Binding-site contacts:
Ligand atom CAB contacts residue TYR157 of chain 1.K at 3.7 Å (hydrophobic).
Ligand atom OAH contacts residue FMN1 of chain 1.AA at 4.3 Å.
Ligand atom CAG contacts residue TYR157 of chain 1.K at 3.8 Å (hydrophobic).
Ligand atom OAE contacts residue GLU128 of chain 1.H at 2.5 Å (salt-bridge).
Ligand atom OAD contacts residue ALA129 of chain 1.H at 3.7 Å.
Ligand atom OAH contacts residue ARG110 of chain 1.I at 3.1 Å (salt-bridge).
Ligand atom CAF contacts residue ARG110 of chain 1.I at 3.5 Å.
Ligand atom CAA contacts residue FMN1 of chain 1.AA at 3.4 Å.
Ligand atom OAH contacts residue SER77 of chain 1.I at 4.3 Å.
Ligand atom PAJ contacts residue ALA129 of chain 1.H at 4.3 Å.
Ligand atom CAF contacts residue FMN1 of chain 1.AA at 3.9 Å.
Ligand atom OAC contacts residue TYR157 of chain 1.K at 2.8 Å (h-bond).
Ligand atom CAA contacts residue GLU73 of chain 1.I at 4.4 Å.
Ligand atom PAJ contacts residue GLU128 of chain 1.H at 3.4 Å.
Ligand atom OAE contacts residue LYS117 of chain 1.I at 4.5 Å.
Ligand atom OAE contacts residue ALA129 of chain 1.H at 3.7 Å.
Ligand atom CAF contacts residue SER77 of chain 1.I at 3.5 Å.
Ligand atom CAG contacts residue ARG110 of chain 1.I at 3.8 Å.
Ligand atom OAD contacts residue GLU128 of chain 1.H at 3.5 Å (salt-bridge).
Ligand atom OAD contacts residue GLU118 of chain 1.I at 4.1 Å.
Ligand atom CAG contacts residue FMN1 of chain 1.AA at 4.3 Å.
Ligand atom OAE contacts residue FMN1 of chain 1.AA at 4.2 Å.
Ligand atom CAG contacts residue SER77 of chain 1.I at 4.1 Å.
Ligand atom CAA contacts residue SER77 of chain 1.I at 3.6 Å.
Ligand atom PAJ contacts residue ARG110 of chain 1.I at 4.4 Å.
Ligand atom OAE contacts residue ARG127 of chain 1.H at 3.2 Å (salt-bridge).
Ligand atom CAI contacts residue FMN1 of chain 1.AA at 4.0 Å.
Ligand atom OAH contacts residue LYS117 of chain 1.I at 3.8 Å.
Ligand atom OAD contacts residue LYS117 of chain 1.I at 3.4 Å (salt-bridge).
Ligand atom PAJ contacts residue TYR157 of chain 1.K at 4.2 Å.
Ligand atom PAJ contacts residue ARG127 of chain 1.H at 4.5 Å.
Ligand atom CAA contacts residue ILE72 of chain 1.I at 4.1 Å (hydrophobic).
Ligand atom PAJ contacts residue LYS117 of chain 1.I at 4.1 Å.
Ligand atom OAH contacts residue GLU128 of chain 1.H at 4.0 Å.
Ligand atom CAI contacts residue SER77 of chain 1.I at 3.8 Å.

Sequence of chain 1.K:
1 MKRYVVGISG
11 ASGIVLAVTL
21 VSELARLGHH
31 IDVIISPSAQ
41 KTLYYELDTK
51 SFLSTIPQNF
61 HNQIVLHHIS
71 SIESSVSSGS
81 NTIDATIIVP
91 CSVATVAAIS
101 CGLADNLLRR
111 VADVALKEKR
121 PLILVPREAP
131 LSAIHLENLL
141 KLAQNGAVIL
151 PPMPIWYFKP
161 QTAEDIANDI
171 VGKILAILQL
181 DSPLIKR

The small molecule below binds the protein below.
Small molecule (SMILES): CC(C)=CCOP(=O)(O)O

Sequence of chain 1.I:
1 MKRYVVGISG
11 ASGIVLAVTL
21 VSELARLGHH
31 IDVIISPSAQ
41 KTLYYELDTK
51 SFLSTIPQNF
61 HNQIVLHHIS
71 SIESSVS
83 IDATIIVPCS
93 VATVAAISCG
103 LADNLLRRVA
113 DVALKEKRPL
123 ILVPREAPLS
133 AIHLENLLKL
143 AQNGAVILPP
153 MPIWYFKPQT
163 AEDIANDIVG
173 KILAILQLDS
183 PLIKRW

Sequence of chain 1.H:
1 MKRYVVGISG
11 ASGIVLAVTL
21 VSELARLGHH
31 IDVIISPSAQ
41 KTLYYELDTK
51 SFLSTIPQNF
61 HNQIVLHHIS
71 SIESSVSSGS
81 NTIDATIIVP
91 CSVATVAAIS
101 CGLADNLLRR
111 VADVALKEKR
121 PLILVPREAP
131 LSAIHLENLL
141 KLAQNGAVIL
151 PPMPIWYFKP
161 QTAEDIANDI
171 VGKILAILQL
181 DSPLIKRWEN